This protein binds this small molecule.
Small molecule (SMILES): C[C@]12CC[C@@H]3c4ccc(O)cc4CC[C@H]3[C@@H]1CC[C@@H]2O

Sequence of chain 1.A:
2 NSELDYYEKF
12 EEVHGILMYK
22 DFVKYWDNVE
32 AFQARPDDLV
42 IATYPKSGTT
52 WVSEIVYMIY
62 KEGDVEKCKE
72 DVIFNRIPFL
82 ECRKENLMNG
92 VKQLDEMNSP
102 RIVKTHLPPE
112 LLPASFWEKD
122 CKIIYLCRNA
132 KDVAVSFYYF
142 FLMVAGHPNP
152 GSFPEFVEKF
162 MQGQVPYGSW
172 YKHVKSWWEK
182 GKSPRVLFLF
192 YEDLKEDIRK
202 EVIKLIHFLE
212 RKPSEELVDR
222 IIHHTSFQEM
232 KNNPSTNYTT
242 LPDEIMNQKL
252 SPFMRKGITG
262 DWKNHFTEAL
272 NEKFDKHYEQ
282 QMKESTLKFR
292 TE

Binding-site contacts:
Ligand atom C1 contacts residue PHE80 of chain 1.A at 4.1 Å (hydrophobic).
Ligand atom C15 contacts residue TYR20 of chain 1.A at 3.9 Å (hydrophobic).
Ligand atom C4 contacts residue PHE141 of chain 1.A at 3.8 Å (hydrophobic).
Ligand atom C5 contacts residue PHE141 of chain 1.A at 3.7 Å (hydrophobic).
Ligand atom C3 contacts residue PHE80 of chain 1.A at 3.6 Å (hydrophobic).
Ligand atom C10 contacts residue PHE80 of chain 1.A at 4.0 Å (hydrophobic).
Ligand atom C3 contacts residue LYS105 of chain 1.A at 3.4 Å.
Ligand atom C16 contacts residue GLY147 of chain 1.A at 4.2 Å.
Ligand atom C14 contacts residue VAL145 of chain 1.A at 4.1 Å (hydrophobic).
Ligand atom C6 contacts residue PHE141 of chain 1.A at 3.9 Å (hydrophobic).
Ligand atom C8 contacts residue PHE23 of chain 1.A at 4.2 Å (hydrophobic).
Ligand atom C3 contacts residue HIS107 of chain 1.A at 3.6 Å.
Ligand atom C10 contacts residue PHE141 of chain 1.A at 3.8 Å (hydrophobic).
Ligand atom C18 contacts residue PHE23 of chain 1.A at 4.0 Å (hydrophobic).
Ligand atom C17 contacts residue ALA146 of chain 1.A at 3.9 Å (hydrophobic).
Ligand atom C4 contacts residue HIS107 of chain 1.A at 3.7 Å.
Ligand atom C4 contacts residue PHE80 of chain 1.A at 3.5 Å (hydrophobic).
Ligand atom C11 contacts residue MET247 of chain 1.A at 4.2 Å (hydrophobic).
Ligand atom C12 contacts residue ILE246 of chain 1.A at 3.8 Å (hydrophobic).
Ligand atom O3 contacts residue LYS105 of chain 1.A at 2.7 Å (salt-bridge).
Ligand atom C14 contacts residue ALA146 of chain 1.A at 3.9 Å (hydrophobic).
Ligand atom C5 contacts residue PHE80 of chain 1.A at 3.7 Å (hydrophobic).
Ligand atom C7 contacts residue TYR20 of chain 1.A at 3.4 Å (hydrophobic).
Ligand atom C2 contacts residue LYS105 of chain 1.A at 3.4 Å.
Ligand atom O17 contacts residue LYS85 of chain 1.A at 3.8 Å.
Ligand atom C2 contacts residue PHE80 of chain 1.A at 3.9 Å (hydrophobic).
Ligand atom C1 contacts residue PHE141 of chain 1.A at 4.0 Å (hydrophobic).
Ligand atom C2 contacts residue PHE141 of chain 1.A at 4.1 Å (hydrophobic).
Ligand atom C9 contacts residue VAL145 of chain 1.A at 4.1 Å (hydrophobic).
Ligand atom C16 contacts residue ALA146 of chain 1.A at 3.5 Å (hydrophobic).
Ligand atom C6 contacts residue TYR20 of chain 1.A at 3.4 Å (hydrophobic).
Ligand atom C15 contacts residue ALA146 of chain 1.A at 3.6 Å (hydrophobic).
Ligand atom O3 contacts residue PHE80 of chain 1.A at 4.1 Å.
Ligand atom C1 contacts residue MET247 of chain 1.A at 3.7 Å (hydrophobic).
Ligand atom C16 contacts residue ASP22 of chain 1.A at 4.2 Å.
Ligand atom C3 contacts residue PHE141 of chain 1.A at 4.1 Å (hydrophobic).
Ligand atom C18 contacts residue LYS85 of chain 1.A at 4.2 Å.
Ligand atom C18 contacts residue CYS83 of chain 1.A at 3.9 Å (hydrophobic).
Ligand atom C7 contacts residue PHE141 of chain 1.A at 4.1 Å (hydrophobic).
Ligand atom O3 contacts residue HIS107 of chain 1.A at 2.6 Å (h-bond).